Sequence of chain 1.A:
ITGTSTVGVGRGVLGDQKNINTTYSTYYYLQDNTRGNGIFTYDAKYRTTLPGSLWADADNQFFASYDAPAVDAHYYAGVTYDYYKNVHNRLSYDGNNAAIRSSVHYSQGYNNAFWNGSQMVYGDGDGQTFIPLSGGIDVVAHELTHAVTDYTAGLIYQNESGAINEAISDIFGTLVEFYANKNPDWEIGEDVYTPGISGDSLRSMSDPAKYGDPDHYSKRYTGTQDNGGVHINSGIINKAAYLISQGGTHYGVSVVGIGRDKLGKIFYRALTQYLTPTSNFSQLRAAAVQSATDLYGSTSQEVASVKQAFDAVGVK

Binding-site contacts:
Ligand atom O contacts residue HIS231 of chain 1.A at 3.6 Å.
Ligand atom CG2 contacts residue LEU202 of chain 1.A at 3.5 Å (hydrophobic).
Ligand atom O contacts residue LEU202 of chain 1.A at 4.4 Å.
Ligand atom CA contacts residue LYS1 of chain 1.D at 2.4 Å.
Ligand atom CA contacts residue ALA113 of chain 1.A at 4.2 Å (hydrophobic).
Ligand atom N contacts residue LYS1 of chain 1.D at 2.7 Å (salt-bridge).
Ligand atom O contacts residue GLU166 of chain 1.A at 4.3 Å.
Ligand atom CG1 contacts residue VAL139 of chain 1.A at 4.2 Å (hydrophobic).
Ligand atom CA contacts residue GLU143 of chain 1.A at 3.3 Å.
Ligand atom CG2 contacts residue LEU133 of chain 1.A at 3.9 Å (hydrophobic).
Ligand atom CA contacts residue HIS142 of chain 1.A at 4.4 Å.
Ligand atom C contacts residue ASN112 of chain 1.A at 4.0 Å.
Ligand atom CG1 contacts residue LEU202 of chain 1.A at 3.5 Å (hydrophobic).
Ligand atom O contacts residue ARG203 of chain 1.A at 2.9 Å (salt-bridge).
Ligand atom O contacts residue LYS1 of chain 1.D at 2.2 Å (salt-bridge).
Ligand atom CG2 contacts residue LYS1 of chain 1.D at 3.1 Å.
Ligand atom CA contacts residue ASN112 of chain 1.A at 3.8 Å.
Ligand atom CD1 contacts residue HIS142 of chain 1.A at 3.6 Å.
Ligand atom CG1 contacts residue LYS1 of chain 1.D at 4.1 Å.
Ligand atom CD1 contacts residue VAL139 of chain 1.A at 4.3 Å (hydrophobic).
Ligand atom C contacts residue HIS231 of chain 1.A at 4.2 Å.
Ligand atom CB contacts residue GLU143 of chain 1.A at 3.7 Å.
Ligand atom CB contacts residue LEU202 of chain 1.A at 4.2 Å (hydrophobic).
Ligand atom O contacts residue HIS142 of chain 1.A at 4.4 Å.
Ligand atom CG1 contacts residue ARG203 of chain 1.A at 4.2 Å.
Ligand atom N contacts residue GLU143 of chain 1.A at 2.9 Å (salt-bridge).
Ligand atom CD1 contacts residue ILE188 of chain 1.A at 4.0 Å (hydrophobic).
Ligand atom C contacts residue ARG203 of chain 1.A at 4.0 Å.
Ligand atom CG1 contacts residue ILE188 of chain 1.A at 4.4 Å (hydrophobic).
Ligand atom CG2 contacts residue ASN112 of chain 1.A at 3.4 Å.
Ligand atom C contacts residue LYS1 of chain 1.D at 1.3 Å.
Ligand atom N contacts residue ALA113 of chain 1.A at 2.8 Å (h-bond).
Ligand atom CD1 contacts residue GLU143 of chain 1.A at 4.2 Å.
Ligand atom CB contacts residue LYS1 of chain 1.D at 3.3 Å.
Ligand atom N contacts residue ASN112 of chain 1.A at 2.9 Å (h-bond).
Ligand atom CB contacts residue ASN112 of chain 1.A at 4.0 Å.
Ligand atom CD1 contacts residue ARG203 of chain 1.A at 3.6 Å.
Ligand atom CB contacts residue VAL139 of chain 1.A at 4.3 Å (hydrophobic).

This protein binds this small molecule.
Small molecule (SMILES): CC[C@H](C)[C@H](N)C(=O)O